Sequence of chain 1.A:
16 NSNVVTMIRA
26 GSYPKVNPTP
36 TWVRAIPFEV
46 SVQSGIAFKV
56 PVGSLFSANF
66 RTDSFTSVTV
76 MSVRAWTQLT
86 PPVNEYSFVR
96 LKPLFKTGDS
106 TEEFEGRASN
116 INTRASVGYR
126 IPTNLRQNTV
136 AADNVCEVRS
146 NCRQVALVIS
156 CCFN

Binding-site contacts:
Ligand atom O3' contacts residue ARG125 of chain 1.A at 4.2 Å.
Ligand atom O4 contacts residue SER17 of chain 1.O at 3.2 Å.
Ligand atom P contacts residue ILE23 of chain 1.O at 4.0 Å.
Ligand atom OP2 contacts residue SER77 of chain 1.A at 3.8 Å.
Ligand atom O5' contacts residue ARG125 of chain 1.A at 3.5 Å (salt-bridge).
Ligand atom C2' contacts residue ARG125 of chain 1.A at 4.0 Å.
Ligand atom C4 contacts residue SER17 of chain 1.O at 4.0 Å.
Ligand atom P contacts residue ARG131 of chain 1.A at 3.6 Å.
Ligand atom O4 contacts residue ARG125 of chain 1.A at 3.6 Å.
Ligand atom OP2 contacts residue ILE23 of chain 1.O at 4.3 Å.
Ligand atom C5 contacts residue THR21 of chain 1.O at 4.1 Å.
Ligand atom OP2 contacts residue ARG131 of chain 1.A at 3.9 Å.
Ligand atom OP1 contacts residue ARG131 of chain 1.A at 3.4 Å (salt-bridge).
Ligand atom C5' contacts residue ARG125 of chain 1.A at 4.4 Å.
Ligand atom C4 contacts residue THR21 of chain 1.O at 4.4 Å.
Ligand atom OP3 contacts residue ILE23 of chain 1.O at 3.7 Å.
Ligand atom N1 contacts residue ARG125 of chain 1.A at 3.8 Å.
Ligand atom C4 contacts residue ARG125 of chain 1.A at 3.5 Å.
Ligand atom O2 contacts residue ASN16 of chain 1.O at 3.0 Å (h-bond).
Ligand atom OP3 contacts residue SER77 of chain 1.A at 3.8 Å.
Ligand atom C5' contacts residue MET76 of chain 1.A at 4.2 Å (hydrophobic).
Ligand atom OP1 contacts residue ILE23 of chain 1.O at 3.4 Å.
Ligand atom C5' contacts residue ARG131 of chain 1.A at 3.5 Å.
Ligand atom N3 contacts residue ASN16 of chain 1.O at 3.4 Å (h-bond).
Ligand atom C5 contacts residue ARG125 of chain 1.A at 3.5 Å.
Ligand atom C1' contacts residue ARG125 of chain 1.A at 4.4 Å.
Ligand atom OP3 contacts residue ARG125 of chain 1.A at 3.2 Å.
Ligand atom O2 contacts residue ARG125 of chain 1.A at 4.2 Å.
Ligand atom C6 contacts residue ARG125 of chain 1.A at 3.5 Å.
Ligand atom O4 contacts residue THR21 of chain 1.O at 3.9 Å.
Ligand atom C3' contacts residue ARG125 of chain 1.A at 3.5 Å.
Ligand atom OP1 contacts residue ARG125 of chain 1.A at 3.1 Å (salt-bridge).
Ligand atom C2 contacts residue ASN16 of chain 1.O at 3.6 Å.
Ligand atom P contacts residue ARG125 of chain 1.A at 4.0 Å.
Ligand atom C2 contacts residue ARG125 of chain 1.A at 3.9 Å.
Ligand atom N3 contacts residue SER17 of chain 1.O at 4.2 Å.
Ligand atom N3 contacts residue ARG125 of chain 1.A at 3.7 Å.
Ligand atom O5' contacts residue ARG131 of chain 1.A at 2.7 Å (salt-bridge).

Sequence of chain 1.O:
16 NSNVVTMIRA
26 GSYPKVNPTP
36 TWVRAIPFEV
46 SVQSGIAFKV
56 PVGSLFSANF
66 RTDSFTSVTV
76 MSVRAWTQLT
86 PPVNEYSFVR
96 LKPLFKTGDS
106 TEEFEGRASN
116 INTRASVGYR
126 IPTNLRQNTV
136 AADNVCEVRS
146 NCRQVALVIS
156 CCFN

The protein below binds the small molecule below.
Small molecule (SMILES): CO[P](=O)(O)O[C@H]1[C@@H](O)[C@H](n2ccc(=O)[nH]c2=O)O[C@@H]1COP(=O)(O)O